The small molecule below binds the protein below.
Small molecule (SMILES): CC(=O)N[C@H]1[C@H](O[C@H]2[C@H](O)[C@@H](NC(C)=O)CO[C@@H]2CO)O[C@H](CO[C@H]2O[C@H](CO)[C@@H](O)[C@H](O)[C@@H]2O)[C@@H](O[C@H]2O[C@H](CO)[C@@H](O)[C@H](O)[C@@H]2O)[C@@H]1O[C@@H]1O[C@H](CS(=O)(=O)O)[C@@H](O)[C@H](O)[C@H]1O

Sequence of chain 1.A:
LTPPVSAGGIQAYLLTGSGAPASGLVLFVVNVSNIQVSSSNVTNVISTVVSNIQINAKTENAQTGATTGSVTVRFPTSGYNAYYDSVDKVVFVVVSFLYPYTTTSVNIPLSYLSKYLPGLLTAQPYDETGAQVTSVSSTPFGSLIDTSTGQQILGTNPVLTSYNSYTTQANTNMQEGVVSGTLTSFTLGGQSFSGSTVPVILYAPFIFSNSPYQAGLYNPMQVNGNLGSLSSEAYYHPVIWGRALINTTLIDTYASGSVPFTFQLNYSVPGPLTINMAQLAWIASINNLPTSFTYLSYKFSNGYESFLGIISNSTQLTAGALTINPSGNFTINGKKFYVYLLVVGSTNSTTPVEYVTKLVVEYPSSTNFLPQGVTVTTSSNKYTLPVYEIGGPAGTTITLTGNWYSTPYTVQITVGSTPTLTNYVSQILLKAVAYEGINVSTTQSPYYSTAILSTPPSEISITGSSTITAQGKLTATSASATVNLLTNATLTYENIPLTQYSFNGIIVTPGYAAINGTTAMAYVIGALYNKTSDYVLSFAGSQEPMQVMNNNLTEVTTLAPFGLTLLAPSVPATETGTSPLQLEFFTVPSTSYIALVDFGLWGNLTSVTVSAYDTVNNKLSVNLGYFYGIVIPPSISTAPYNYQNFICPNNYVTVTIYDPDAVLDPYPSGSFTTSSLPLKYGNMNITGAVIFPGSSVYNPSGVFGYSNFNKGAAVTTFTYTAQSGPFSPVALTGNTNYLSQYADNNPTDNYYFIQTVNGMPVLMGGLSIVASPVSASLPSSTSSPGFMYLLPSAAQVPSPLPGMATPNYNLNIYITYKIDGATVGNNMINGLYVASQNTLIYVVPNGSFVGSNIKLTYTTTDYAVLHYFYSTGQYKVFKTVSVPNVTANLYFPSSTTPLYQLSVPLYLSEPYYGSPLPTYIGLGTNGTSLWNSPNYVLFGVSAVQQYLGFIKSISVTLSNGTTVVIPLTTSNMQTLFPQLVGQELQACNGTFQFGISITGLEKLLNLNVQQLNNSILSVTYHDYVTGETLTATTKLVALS

Binding-site contacts:
Ligand atom C1 contacts residue THR1020 of chain 1.A at 3.9 Å.
Ligand atom O5 contacts residue ASN1018 of chain 1.A at 2.3 Å (h-bond).
Ligand atom O6 contacts residue TYR936 of chain 1.A at 4.5 Å.
Ligand atom O7 contacts residue ASN1018 of chain 1.A at 3.2 Å (h-bond).
Ligand atom C2 contacts residue GLN1015 of chain 1.A at 4.3 Å.
Ligand atom O6 contacts residue TYR920 of chain 1.A at 4.4 Å.
Ligand atom C5 contacts residue GLN1015 of chain 1.A at 3.8 Å.
Ligand atom C6 contacts residue THR1020 of chain 1.A at 4.1 Å.
Ligand atom O6 contacts residue THR1020 of chain 1.A at 3.5 Å.
Ligand atom C6 contacts residue GLN1015 of chain 1.A at 3.8 Å.
Ligand atom C4 contacts residue GLN1015 of chain 1.A at 4.2 Å.
Ligand atom C2 contacts residue ASN1018 of chain 1.A at 2.5 Å.
Ligand atom C6 contacts residue LEU1014 of chain 1.A at 3.9 Å (hydrophobic).
Ligand atom O6 contacts residue LEU1014 of chain 1.A at 3.7 Å.
Ligand atom C5 contacts residue ASN1018 of chain 1.A at 3.6 Å.
Ligand atom O5 contacts residue THR1020 of chain 1.A at 3.7 Å.
Ligand atom C1 contacts residue GLN1015 of chain 1.A at 3.7 Å.
Ligand atom N2 contacts residue ASN1018 of chain 1.A at 3.2 Å (h-bond).
Ligand atom O5 contacts residue GLN1015 of chain 1.A at 3.0 Å (h-bond).
Ligand atom C5 contacts residue THR1020 of chain 1.A at 4.0 Å.
Ligand atom C1 contacts residue ASN1018 of chain 1.A at 1.4 Å.
Ligand atom C3 contacts residue ASN1018 of chain 1.A at 3.8 Å.
Ligand atom C8 contacts residue TYR936 of chain 1.A at 3.5 Å (hydrophobic).
Ligand atom C4 contacts residue ASN1018 of chain 1.A at 4.2 Å.
Ligand atom C7 contacts residue ASN1018 of chain 1.A at 3.6 Å.